Binding-site contacts:
Ligand atom C02 contacts residue VAL15 of chain 1.A at 3.8 Å (hydrophobic).
Ligand atom C14 contacts residue LEU17 of chain 1.A at 3.8 Å (hydrophobic).
Ligand atom C06 contacts residue LEU17 of chain 1.A at 3.3 Å (hydrophobic).
Ligand atom N21 contacts residue LEU137 of chain 1.A at 3.8 Å.
Ligand atom C24 contacts residue LEU137 of chain 1.A at 3.8 Å (hydrophobic).
Ligand atom C02 contacts residue LYS16 of chain 1.A at 3.8 Å.
Ligand atom C14 contacts residue MET85 of chain 1.A at 3.6 Å (hydrophobic).
Ligand atom C01 contacts residue LYS16 of chain 1.A at 3.2 Å.
Ligand atom C01 contacts residue LEU17 of chain 1.A at 3.2 Å (hydrophobic).
Ligand atom O31 contacts residue MET85 of chain 1.A at 2.6 Å (h-bond).
Ligand atom O31 contacts residue ALA37 of chain 1.A at 3.8 Å.
Ligand atom C27 contacts residue LEU137 of chain 1.A at 3.5 Å (hydrophobic).
Ligand atom C15 contacts residue LEU17 of chain 1.A at 3.5 Å (hydrophobic).
Ligand atom C26 contacts residue LEU137 of chain 1.A at 3.8 Å (hydrophobic).
Ligand atom C15 contacts residue GLY88 of chain 1.A at 3.6 Å.
Ligand atom N21 contacts residue ALA37 of chain 1.A at 3.2 Å.
Ligand atom C16 contacts residue LEU17 of chain 1.A at 3.8 Å (hydrophobic).
Ligand atom C20 contacts residue ALA37 of chain 1.A at 3.5 Å (hydrophobic).
Ligand atom O31 contacts residue TYR84 of chain 1.A at 3.0 Å.
Ligand atom C23 contacts residue LEU137 of chain 1.A at 3.5 Å (hydrophobic).
Ligand atom C22 contacts residue LEU137 of chain 1.A at 3.3 Å (hydrophobic).
Ligand atom N28 contacts residue LYS39 of chain 1.A at 3.5 Å (salt-bridge).
Ligand atom C14 contacts residue GLY88 of chain 1.A at 3.5 Å.
Ligand atom N21 contacts residue GLU83 of chain 1.A at 3.0 Å (salt-bridge).
Ligand atom C22 contacts residue ALA37 of chain 1.A at 3.8 Å (hydrophobic).
Ligand atom C27 contacts residue THR82 of chain 1.A at 3.1 Å.
Ligand atom C05 contacts residue LEU17 of chain 1.A at 3.2 Å (hydrophobic).
Ligand atom N04 contacts residue LEU17 of chain 1.A at 3.1 Å.
Ligand atom N17 contacts residue MET85 of chain 1.A at 3.3 Å (h-bond).
Ligand atom C03 contacts residue LEU17 of chain 1.A at 3.0 Å (hydrophobic).
Ligand atom N21 contacts residue THR82 of chain 1.A at 3.6 Å.
Ligand atom C13 contacts residue GLY88 of chain 1.A at 3.5 Å.
Ligand atom C12 contacts residue GLY88 of chain 1.A at 3.8 Å.
Ligand atom S30 contacts residue VAL25 of chain 1.A at 3.6 Å.
Ligand atom C22 contacts residue THR82 of chain 1.A at 3.6 Å.
Ligand atom C29 contacts residue VAL25 of chain 1.A at 3.7 Å (hydrophobic).
Ligand atom C02 contacts residue LEU17 of chain 1.A at 3.1 Å (hydrophobic).
Ligand atom N21 contacts residue MET85 of chain 1.A at 3.8 Å.
Ligand atom C15 contacts residue MET85 of chain 1.A at 3.2 Å (hydrophobic).
Ligand atom C20 contacts residue MET85 of chain 1.A at 3.4 Å (hydrophobic).

Sequence of chain 1.A:
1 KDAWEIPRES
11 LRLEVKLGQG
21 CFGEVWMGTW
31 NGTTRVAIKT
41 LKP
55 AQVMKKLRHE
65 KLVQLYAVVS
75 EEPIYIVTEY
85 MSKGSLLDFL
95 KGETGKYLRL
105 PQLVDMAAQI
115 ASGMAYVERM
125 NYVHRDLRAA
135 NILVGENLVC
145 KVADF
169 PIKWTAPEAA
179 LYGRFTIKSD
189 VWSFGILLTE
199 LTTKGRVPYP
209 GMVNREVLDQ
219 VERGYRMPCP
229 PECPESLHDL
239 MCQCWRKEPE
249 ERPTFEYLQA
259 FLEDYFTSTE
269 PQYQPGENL

This small molecule binds to this protein.
Small molecule (SMILES): O=S(=O)(Nc1ccccn1)c1ccc(/N=C/c2c(O)[nH]c3ccc4ncsc4c23)cc1